Sequence of chain 1.O:
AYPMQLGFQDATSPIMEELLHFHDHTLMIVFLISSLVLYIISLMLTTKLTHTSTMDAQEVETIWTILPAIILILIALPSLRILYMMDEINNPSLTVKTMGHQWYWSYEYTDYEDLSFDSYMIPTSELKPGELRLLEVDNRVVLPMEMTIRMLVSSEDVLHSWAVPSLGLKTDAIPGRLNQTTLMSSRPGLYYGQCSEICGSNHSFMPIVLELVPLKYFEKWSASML

Binding-site contacts:
Ligand atom O5 contacts residue VAL27 of chain 1.V at 3.9 Å.
Ligand atom C34 contacts residue SER36 of chain 1.O at 3.3 Å.
Ligand atom C5 contacts residue PHE19 of chain 1.V at 3.7 Å (hydrophobic).
Ligand atom O1 contacts residue PHE19 of chain 1.V at 4.0 Å.
Ligand atom O49 contacts residue HIS20 of chain 1.V at 3.2 Å.
Ligand atom C28 contacts residue ALA24 of chain 1.V at 3.8 Å (hydrophobic).
Ligand atom C6 contacts residue GLY23 of chain 1.V at 3.7 Å.
Ligand atom C34 contacts residue VAL27 of chain 1.V at 3.9 Å (hydrophobic).
Ligand atom C1 contacts residue TYR40 of chain 1.O at 3.5 Å (hydrophobic).
Ligand atom O49 contacts residue TYR40 of chain 1.O at 4.0 Å.
Ligand atom C9 contacts residue PHE19 of chain 1.V at 3.5 Å (hydrophobic).
Ligand atom C8 contacts residue PHE19 of chain 1.V at 4.1 Å (hydrophobic).
Ligand atom C28 contacts residue SER28 of chain 1.V at 4.1 Å.
Ligand atom C18 contacts residue VAL27 of chain 1.V at 3.5 Å (hydrophobic).
Ligand atom C25 contacts residue TYR40 of chain 1.O at 3.6 Å (hydrophobic).
Ligand atom C34 contacts residue SER28 of chain 1.V at 3.7 Å.
Ligand atom C34 contacts residue LEU33 of chain 1.O at 3.7 Å (hydrophobic).
Ligand atom C40 contacts residue SER36 of chain 1.O at 3.9 Å.
Ligand atom C7 contacts residue PHE19 of chain 1.V at 3.6 Å (hydrophobic).
Ligand atom C2 contacts residue HIS20 of chain 1.V at 3.8 Å.
Ligand atom C31 contacts residue SER28 of chain 1.V at 3.5 Å.
Ligand atom C18 contacts residue TYR40 of chain 1.O at 4.0 Å (hydrophobic).
Ligand atom C19 contacts residue ALA24 of chain 1.V at 3.7 Å (hydrophobic).
Ligand atom O16 contacts residue TYR40 of chain 1.O at 3.2 Å (h-bond).
Ligand atom C19 contacts residue TYR40 of chain 1.O at 3.5 Å (hydrophobic).
Ligand atom O49 contacts residue GLY23 of chain 1.V at 3.3 Å.
Ligand atom C40 contacts residue PHE31 of chain 1.V at 3.8 Å (hydrophobic).
Ligand atom O16 contacts residue ALA24 of chain 1.V at 4.0 Å.
Ligand atom C37 contacts residue SER36 of chain 1.O at 3.3 Å.
Ligand atom C22 contacts residue TYR40 of chain 1.O at 3.9 Å (hydrophobic).
Ligand atom C6 contacts residue TYR40 of chain 1.O at 3.9 Å (hydrophobic).
Ligand atom O7 contacts residue PHE19 of chain 1.V at 4.0 Å.
Ligand atom C31 contacts residue SER36 of chain 1.O at 3.5 Å.
Ligand atom C22 contacts residue VAL27 of chain 1.V at 3.8 Å (hydrophobic).
Ligand atom O49 contacts residue PHE19 of chain 1.V at 3.8 Å.
Ligand atom C37 contacts residue VAL27 of chain 1.V at 3.9 Å (hydrophobic).
Ligand atom O3 contacts residue PHE19 of chain 1.V at 3.1 Å.
Ligand atom C1 contacts residue HIS20 of chain 1.V at 3.3 Å.
Ligand atom C28 contacts residue VAL27 of chain 1.V at 3.7 Å (hydrophobic).
Ligand atom C6 contacts residue ALA24 of chain 1.V at 4.0 Å (hydrophobic).

Sequence of chain 1.V:
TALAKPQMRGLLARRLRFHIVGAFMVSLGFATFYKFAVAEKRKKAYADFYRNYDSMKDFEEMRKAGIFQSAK

A small-molecule ligand and the protein it binds are described below.
Small molecule (SMILES): CCCCCCCCCCO[C@@H]1O[C@H](CO)[C@@H](O[C@H]2O[C@H](CO)[C@@H](O)[C@H](O)[C@H]2O)[C@H](O)[C@H]1O